Sequence of chain 1.I:
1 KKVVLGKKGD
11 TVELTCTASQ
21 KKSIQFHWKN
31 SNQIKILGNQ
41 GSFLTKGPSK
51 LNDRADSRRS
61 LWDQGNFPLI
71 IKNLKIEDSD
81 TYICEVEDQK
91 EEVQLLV

Sequence of chain 1.R:
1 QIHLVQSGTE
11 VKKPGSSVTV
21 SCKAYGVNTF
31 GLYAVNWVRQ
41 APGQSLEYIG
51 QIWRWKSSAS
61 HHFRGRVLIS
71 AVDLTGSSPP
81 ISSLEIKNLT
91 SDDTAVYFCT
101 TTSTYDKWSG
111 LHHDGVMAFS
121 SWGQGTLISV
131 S

Sequence of chain 1.D:
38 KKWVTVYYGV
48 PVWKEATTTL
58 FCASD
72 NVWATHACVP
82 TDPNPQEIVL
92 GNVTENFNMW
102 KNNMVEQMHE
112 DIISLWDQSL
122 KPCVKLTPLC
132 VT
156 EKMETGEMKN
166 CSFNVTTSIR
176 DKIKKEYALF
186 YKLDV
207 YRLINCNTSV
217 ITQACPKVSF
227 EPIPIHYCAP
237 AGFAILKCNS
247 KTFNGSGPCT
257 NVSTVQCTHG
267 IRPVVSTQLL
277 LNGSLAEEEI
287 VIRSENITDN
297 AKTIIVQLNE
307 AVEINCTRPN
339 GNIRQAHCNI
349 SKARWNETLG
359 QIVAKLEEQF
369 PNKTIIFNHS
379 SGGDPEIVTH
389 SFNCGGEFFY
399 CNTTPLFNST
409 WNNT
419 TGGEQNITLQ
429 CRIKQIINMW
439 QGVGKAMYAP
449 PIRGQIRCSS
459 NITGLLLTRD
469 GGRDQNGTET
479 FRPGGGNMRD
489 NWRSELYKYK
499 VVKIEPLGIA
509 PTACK

Binding-site contacts:
Ligand atom C7 contacts residue ASN292 of chain 1.D at 3.1 Å.
Ligand atom O5 contacts residue THR294 of chain 1.D at 3.6 Å (h-bond).
Ligand atom N2 contacts residue ASN292 of chain 1.D at 3.0 Å (h-bond).
Ligand atom O6 contacts residue THR294 of chain 1.D at 3.9 Å.
Ligand atom O6 contacts residue TYR25 of chain 1.R at 4.1 Å.
Ligand atom N2 contacts residue GLY26 of chain 1.R at 3.8 Å.
Ligand atom C6 contacts residue GLN1 of chain 1.R at 3.7 Å.
Ligand atom C1 contacts residue ASP295 of chain 1.D at 4.0 Å.
Ligand atom O7 contacts residue TYR25 of chain 1.R at 4.1 Å.
Ligand atom C4 contacts residue ASN292 of chain 1.D at 4.2 Å.
Ligand atom O5 contacts residue HIS3 of chain 1.R at 3.7 Å.
Ligand atom C5 contacts residue LYS90 of chain 1.I at 4.3 Å.
Ligand atom C1 contacts residue ASN292 of chain 1.D at 1.4 Å.
Ligand atom C6 contacts residue HIS3 of chain 1.R at 3.8 Å.
Ligand atom O6 contacts residue HIS3 of chain 1.R at 4.2 Å.
Ligand atom C3 contacts residue ASN292 of chain 1.D at 3.8 Å.
Ligand atom C1 contacts residue HIS3 of chain 1.R at 4.3 Å.
Ligand atom O7 contacts residue ASN292 of chain 1.D at 2.9 Å (h-bond).
Ligand atom C6 contacts residue THR294 of chain 1.D at 3.4 Å.
Ligand atom C1 contacts residue THR294 of chain 1.D at 4.2 Å.
Ligand atom C8 contacts residue ASN28 of chain 1.R at 3.8 Å.
Ligand atom C2 contacts residue ASN292 of chain 1.D at 2.4 Å.
Ligand atom O5 contacts residue ASN292 of chain 1.D at 2.3 Å (h-bond).
Ligand atom O5 contacts residue ILE293 of chain 1.D at 4.2 Å.
Ligand atom C8 contacts residue GLY26 of chain 1.R at 3.9 Å.
Ligand atom C5 contacts residue ASN292 of chain 1.D at 3.6 Å.
Ligand atom O5 contacts residue TYR25 of chain 1.R at 4.2 Å.
Ligand atom O5 contacts residue TYR25 of chain 1.R at 4.2 Å.
Ligand atom O5 contacts residue ASP295 of chain 1.D at 3.4 Å.
Ligand atom O6 contacts residue GLY26 of chain 1.R at 4.2 Å.
Ligand atom C3 contacts residue GLY26 of chain 1.R at 3.9 Å.
Ligand atom C5 contacts residue TYR25 of chain 1.R at 4.2 Å (hydrophobic).
Ligand atom O6 contacts residue HIS3 of chain 1.R at 4.1 Å.
Ligand atom O3 contacts residue GLY26 of chain 1.R at 3.6 Å.
Ligand atom C5 contacts residue THR294 of chain 1.D at 3.5 Å.
Ligand atom C8 contacts residue VAL27 of chain 1.R at 4.3 Å (hydrophobic).
Ligand atom O6 contacts residue GLN1 of chain 1.R at 3.6 Å.
Ligand atom C6 contacts residue TYR25 of chain 1.R at 3.7 Å (hydrophobic).
Ligand atom C4 contacts residue TYR25 of chain 1.R at 4.2 Å (hydrophobic).
Ligand atom C6 contacts residue ASP295 of chain 1.D at 4.0 Å.

A small-molecule ligand and the protein it binds are described below.
Small molecule (SMILES): CC(=O)N[C@H]1[C@H](O[C@H]2[C@H](O)[C@@H](NC(C)=O)CO[C@@H]2CO)O[C@H](CO)[C@@H](O[C@@H]2O[C@H](CO[C@H]3O[C@H](CO)[C@@H](O)[C@H](O)[C@@H]3O)[C@@H](O)[C@H](O[C@H]3O[C@H](CO)[C@@H](O)[C@H](O)[C@@H]3O)[C@@H]2O)[C@@H]1O